Sequence of chain 1.D:
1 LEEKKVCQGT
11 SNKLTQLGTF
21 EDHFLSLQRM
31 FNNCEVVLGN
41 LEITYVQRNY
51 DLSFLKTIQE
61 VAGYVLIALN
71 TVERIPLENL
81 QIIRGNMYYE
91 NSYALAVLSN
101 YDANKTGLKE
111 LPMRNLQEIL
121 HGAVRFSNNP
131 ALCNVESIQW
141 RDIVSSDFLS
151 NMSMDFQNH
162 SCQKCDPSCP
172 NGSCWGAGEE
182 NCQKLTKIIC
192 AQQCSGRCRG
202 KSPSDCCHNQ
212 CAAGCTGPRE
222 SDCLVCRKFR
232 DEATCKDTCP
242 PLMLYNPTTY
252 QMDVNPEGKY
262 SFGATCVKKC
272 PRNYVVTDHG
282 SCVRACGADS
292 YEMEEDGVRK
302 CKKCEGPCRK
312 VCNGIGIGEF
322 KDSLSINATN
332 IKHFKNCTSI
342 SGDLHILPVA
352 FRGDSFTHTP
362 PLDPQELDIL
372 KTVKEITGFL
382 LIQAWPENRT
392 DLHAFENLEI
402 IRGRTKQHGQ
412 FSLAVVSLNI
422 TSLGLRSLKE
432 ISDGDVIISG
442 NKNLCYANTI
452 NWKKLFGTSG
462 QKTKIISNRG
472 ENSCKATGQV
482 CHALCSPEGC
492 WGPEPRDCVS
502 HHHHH

The small molecule below binds the protein below.
Small molecule (SMILES): CC(=O)N[C@H]1[C@H](O[C@H]2[C@H](O)[C@@H](NC(C)=O)CO[C@@H]2CO)O[C@H](CO)[C@@H](O[C@@H]2O[C@H](CO)[C@@H](O)[C@H](O[C@H]3O[C@H](CO)[C@@H](O)[C@H](O)[C@@H]3O)[C@@H]2O)[C@@H]1O

Binding-site contacts:
Ligand atom C6 contacts residue THR330 of chain 1.D at 3.5 Å.
Ligand atom O6 contacts residue ASP323 of chain 1.D at 2.2 Å (salt-bridge).
Ligand atom C2 contacts residue THR360 of chain 1.D at 3.8 Å.
Ligand atom C7 contacts residue THR358 of chain 1.D at 3.6 Å.
Ligand atom C3 contacts residue THR360 of chain 1.D at 4.1 Å.
Ligand atom C8 contacts residue ASP355 of chain 1.D at 3.5 Å.
Ligand atom O5 contacts residue THR330 of chain 1.D at 3.5 Å (h-bond).
Ligand atom O7 contacts residue ASN328 of chain 1.D at 3.3 Å (h-bond).
Ligand atom O6 contacts residue THR330 of chain 1.D at 2.7 Å (h-bond).
Ligand atom O7 contacts residue SER326 of chain 1.D at 4.1 Å.
Ligand atom O5 contacts residue ASN331 of chain 1.D at 3.3 Å (h-bond).
Ligand atom N2 contacts residue ASN328 of chain 1.D at 2.5 Å (h-bond).
Ligand atom C2 contacts residue ASN328 of chain 1.D at 2.3 Å.
Ligand atom C8 contacts residue ASN328 of chain 1.D at 4.1 Å.
Ligand atom C8 contacts residue LEU325 of chain 1.D at 4.1 Å (hydrophobic).
Ligand atom N2 contacts residue THR360 of chain 1.D at 3.3 Å (h-bond).
Ligand atom C6 contacts residue ASN331 of chain 1.D at 4.0 Å.
Ligand atom C8 contacts residue THR358 of chain 1.D at 3.2 Å.
Ligand atom C7 contacts residue ASN328 of chain 1.D at 3.0 Å.
Ligand atom C2 contacts residue SER324 of chain 1.D at 4.1 Å.
Ligand atom C3 contacts residue THR358 of chain 1.D at 3.9 Å.
Ligand atom C5 contacts residue THR330 of chain 1.D at 3.5 Å.
Ligand atom C8 contacts residue VAL350 of chain 1.D at 4.1 Å (hydrophobic).
Ligand atom C1 contacts residue ASN328 of chain 1.D at 1.4 Å.
Ligand atom O6 contacts residue ASP323 of chain 1.D at 2.1 Å (salt-bridge).
Ligand atom C7 contacts residue LEU325 of chain 1.D at 3.9 Å (hydrophobic).
Ligand atom O6 contacts residue LYS322 of chain 1.D at 4.0 Å.
Ligand atom C1 contacts residue THR360 of chain 1.D at 3.5 Å.
Ligand atom C5 contacts residue ASN328 of chain 1.D at 3.7 Å.
Ligand atom O3 contacts residue THR358 of chain 1.D at 3.7 Å.
Ligand atom C8 contacts residue ARG47 of chain 1.B at 4.0 Å.
Ligand atom C1 contacts residue THR330 of chain 1.D at 4.0 Å.
Ligand atom C4 contacts residue SER324 of chain 1.D at 3.9 Å.
Ligand atom C6 contacts residue ASP323 of chain 1.D at 3.4 Å.
Ligand atom N2 contacts residue THR358 of chain 1.D at 3.1 Å (h-bond).
Ligand atom C3 contacts residue ASN328 of chain 1.D at 3.7 Å.
Ligand atom O7 contacts residue LEU325 of chain 1.D at 2.7 Å (h-bond).
Ligand atom O7 contacts residue SER324 of chain 1.D at 3.5 Å.
Ligand atom O5 contacts residue ASN328 of chain 1.D at 2.5 Å (h-bond).
Ligand atom C6 contacts residue ASP323 of chain 1.D at 3.1 Å.

Sequence of chain 1.B:
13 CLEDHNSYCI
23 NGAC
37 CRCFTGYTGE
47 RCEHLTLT